Binding-site contacts:
Ligand atom O20 contacts residue GLY213 of chain 1.A at 2.7 Å (h-bond).
Ligand atom F9F contacts residue PRO18 of chain 1.B at 3.4 Å.
Ligand atom O20 contacts residue PHE212 of chain 1.A at 3.3 Å.
Ligand atom O20 contacts residue THR183 of chain 1.A at 3.6 Å.
Ligand atom C14 contacts residue TYR175 of chain 1.A at 3.4 Å (hydrophobic).
Ligand atom C15 contacts residue GLY234 of chain 1.A at 3.7 Å.
Ligand atom F10 contacts residue LEU127 of chain 1.A at 3.4 Å.
Ligand atom O22 contacts residue TYR175 of chain 1.A at 2.9 Å (h-bond).
Ligand atom O19 contacts residue THR183 of chain 1.A at 3.3 Å.
Ligand atom O19 contacts residue GLY184 of chain 1.A at 3.5 Å (h-bond).
Ligand atom F11 contacts residue PHE212 of chain 1.A at 3.7 Å.
Ligand atom O18 contacts residue GLY234 of chain 1.A at 3.0 Å (h-bond).
Ligand atom F9F contacts residue ALA59 of chain 1.A at 3.7 Å.
Ligand atom P17 contacts residue GLY184 of chain 1.A at 3.7 Å.
Ligand atom O16 contacts residue THR183 of chain 1.A at 3.7 Å.
Ligand atom O18 contacts residue SER235 of chain 1.A at 3.5 Å (h-bond).
Ligand atom F10 contacts residue ALA129 of chain 1.A at 3.4 Å.
Ligand atom O7 contacts residue ALA129 of chain 1.A at 3.6 Å.
Ligand atom P17 contacts residue SER235 of chain 1.A at 3.7 Å.
Ligand atom C14 contacts residue THR183 of chain 1.A at 3.5 Å.
Ligand atom O19 contacts residue ILE64 of chain 1.A at 3.4 Å.
Ligand atom O22 contacts residue ILE232 of chain 1.A at 3.7 Å.
Ligand atom F11 contacts residue ILE153 of chain 1.A at 3.1 Å.
Ligand atom C3 contacts residue TYR175 of chain 1.A at 3.5 Å (hydrophobic).
Ligand atom F9F contacts residue ALA129 of chain 1.A at 3.3 Å.
Ligand atom O21 contacts residue LEU100 of chain 1.A at 3.3 Å.
Ligand atom O19 contacts residue SER235 of chain 1.A at 2.6 Å (h-bond).
Ligand atom O21 contacts residue GLU49 of chain 1.A at 3.4 Å.
Ligand atom C5 contacts residue THR183 of chain 1.A at 3.6 Å.
Ligand atom C6 contacts residue THR183 of chain 1.A at 3.7 Å.
Ligand atom F10 contacts residue ILE153 of chain 1.A at 3.3 Å.
Ligand atom O21 contacts residue PHE22 of chain 1.A at 3.0 Å.
Ligand atom O20 contacts residue GLY184 of chain 1.A at 2.8 Å (h-bond).
Ligand atom C2 contacts residue PHE212 of chain 1.A at 3.7 Å (hydrophobic).
Ligand atom O16 contacts residue PHE212 of chain 1.A at 3.7 Å.
Ligand atom C4 contacts residue LEU100 of chain 1.A at 3.5 Å (hydrophobic).
Ligand atom O19 contacts residue GLY234 of chain 1.A at 3.8 Å.
Ligand atom C5 contacts residue LEU100 of chain 1.A at 3.6 Å (hydrophobic).
Ligand atom O7 contacts residue ALA59 of chain 1.A at 3.4 Å.
Ligand atom C1 contacts residue PHE212 of chain 1.A at 3.7 Å (hydrophobic).

This small molecule binds to this protein.
Small molecule (SMILES): O=P(O)(O)OCCNS(=O)(=O)c1ccc(OC(F)(F)F)cc1

Sequence of chain 1.A:
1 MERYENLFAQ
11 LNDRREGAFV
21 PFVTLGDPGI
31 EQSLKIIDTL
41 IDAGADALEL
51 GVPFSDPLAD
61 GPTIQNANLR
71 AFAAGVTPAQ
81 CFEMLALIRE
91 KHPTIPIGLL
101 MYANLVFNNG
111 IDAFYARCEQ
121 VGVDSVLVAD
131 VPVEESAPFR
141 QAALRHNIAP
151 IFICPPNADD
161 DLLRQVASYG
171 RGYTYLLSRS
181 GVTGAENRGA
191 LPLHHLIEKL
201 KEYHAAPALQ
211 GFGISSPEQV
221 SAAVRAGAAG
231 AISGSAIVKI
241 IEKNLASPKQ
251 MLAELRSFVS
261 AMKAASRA

Sequence of chain 1.B:
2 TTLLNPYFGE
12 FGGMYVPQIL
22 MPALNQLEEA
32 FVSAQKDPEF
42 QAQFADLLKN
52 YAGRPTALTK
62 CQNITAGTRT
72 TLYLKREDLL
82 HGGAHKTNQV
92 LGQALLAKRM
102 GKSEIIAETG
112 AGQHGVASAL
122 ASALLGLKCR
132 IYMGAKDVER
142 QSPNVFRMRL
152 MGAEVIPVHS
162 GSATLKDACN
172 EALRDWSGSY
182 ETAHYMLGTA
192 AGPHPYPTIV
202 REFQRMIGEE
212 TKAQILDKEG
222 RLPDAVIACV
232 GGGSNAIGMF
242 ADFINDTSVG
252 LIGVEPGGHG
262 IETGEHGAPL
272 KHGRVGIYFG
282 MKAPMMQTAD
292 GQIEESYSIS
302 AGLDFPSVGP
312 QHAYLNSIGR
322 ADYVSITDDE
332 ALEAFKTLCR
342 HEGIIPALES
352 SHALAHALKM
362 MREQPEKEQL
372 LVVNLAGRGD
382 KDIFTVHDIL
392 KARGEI